Binding-site contacts:
Ligand atom CB contacts residue ARG649 of chain 40.R at 4.0 Å.
Ligand atom CD2 contacts residue GLU894 of chain 40.R at 3.7 Å.
Ligand atom C contacts residue TYR619 of chain 40.R at 3.2 Å (hydrophobic).
Ligand atom CG contacts residue ARG46 of chain 40.Q at 3.1 Å.
Ligand atom O contacts residue TYR619 of chain 40.R at 2.7 Å.
Ligand atom ND1 contacts residue LEU348 of chain 40.R at 3.6 Å.
Ligand atom CB contacts residue TYR619 of chain 40.R at 3.7 Å (hydrophobic).
Ligand atom N contacts residue TYR619 of chain 40.R at 3.5 Å (h-bond).
Ligand atom CE1 contacts residue GLU894 of chain 40.R at 4.1 Å.
Ligand atom N contacts residue TYR619 of chain 40.R at 3.6 Å.
Ligand atom N contacts residue ARG649 of chain 40.R at 4.2 Å.
Ligand atom N contacts residue CYS621 of chain 40.R at 3.0 Å (h-bond).
Ligand atom CB contacts residue LEU620 of chain 40.R at 3.8 Å (hydrophobic).
Ligand atom CA contacts residue CYS621 of chain 40.R at 3.2 Å (hydrophobic).
Ligand atom CD2 contacts residue ARG845 of chain 40.R at 4.0 Å.
Ligand atom CD contacts residue ASN617 of chain 40.R at 3.1 Å.
Ligand atom CD contacts residue CYS621 of chain 40.R at 3.5 Å (hydrophobic).
Ligand atom N contacts residue ASP618 of chain 40.R at 3.4 Å (salt-bridge).
Ligand atom C contacts residue ARG845 of chain 40.R at 4.1 Å.
Ligand atom ND1 contacts residue GLU894 of chain 40.R at 3.5 Å (salt-bridge).
Ligand atom CB contacts residue ARG649 of chain 40.R at 4.2 Å.
Ligand atom O contacts residue ARG649 of chain 40.R at 3.3 Å (salt-bridge).
Ligand atom CB contacts residue GLU894 of chain 40.R at 3.4 Å.
Ligand atom CG contacts residue ASN617 of chain 40.R at 3.7 Å.
Ligand atom CG contacts residue GLU894 of chain 40.R at 3.2 Å.
Ligand atom C contacts residue ARG649 of chain 40.R at 3.9 Å.
Ligand atom CB contacts residue PHE896 of chain 40.R at 4.0 Å (hydrophobic).
Ligand atom NE2 contacts residue ARG845 of chain 40.R at 4.0 Å.
Ligand atom CE1 contacts residue LEU348 of chain 40.R at 3.5 Å (hydrophobic).
Ligand atom NE2 contacts residue GLU894 of chain 40.R at 4.2 Å.
Ligand atom CA contacts residue TYR619 of chain 40.R at 4.1 Å (hydrophobic).
Ligand atom N contacts residue ASN617 of chain 40.R at 2.9 Å (h-bond).
Ligand atom CA contacts residue ASN617 of chain 40.R at 4.1 Å.
Ligand atom CB contacts residue CYS621 of chain 40.R at 3.5 Å (hydrophobic).
Ligand atom CB contacts residue ALA857 of chain 40.R at 4.2 Å (hydrophobic).
Ligand atom CG contacts residue CYS621 of chain 40.R at 3.9 Å (hydrophobic).
Ligand atom CB contacts residue TYR619 of chain 40.R at 4.0 Å (hydrophobic).
Ligand atom CD contacts residue ARG46 of chain 40.Q at 3.3 Å.
Ligand atom O contacts residue ALA857 of chain 40.R at 3.7 Å.
Ligand atom CA contacts residue TYR619 of chain 40.R at 4.2 Å (hydrophobic).

Sequence of chain 40.Q:
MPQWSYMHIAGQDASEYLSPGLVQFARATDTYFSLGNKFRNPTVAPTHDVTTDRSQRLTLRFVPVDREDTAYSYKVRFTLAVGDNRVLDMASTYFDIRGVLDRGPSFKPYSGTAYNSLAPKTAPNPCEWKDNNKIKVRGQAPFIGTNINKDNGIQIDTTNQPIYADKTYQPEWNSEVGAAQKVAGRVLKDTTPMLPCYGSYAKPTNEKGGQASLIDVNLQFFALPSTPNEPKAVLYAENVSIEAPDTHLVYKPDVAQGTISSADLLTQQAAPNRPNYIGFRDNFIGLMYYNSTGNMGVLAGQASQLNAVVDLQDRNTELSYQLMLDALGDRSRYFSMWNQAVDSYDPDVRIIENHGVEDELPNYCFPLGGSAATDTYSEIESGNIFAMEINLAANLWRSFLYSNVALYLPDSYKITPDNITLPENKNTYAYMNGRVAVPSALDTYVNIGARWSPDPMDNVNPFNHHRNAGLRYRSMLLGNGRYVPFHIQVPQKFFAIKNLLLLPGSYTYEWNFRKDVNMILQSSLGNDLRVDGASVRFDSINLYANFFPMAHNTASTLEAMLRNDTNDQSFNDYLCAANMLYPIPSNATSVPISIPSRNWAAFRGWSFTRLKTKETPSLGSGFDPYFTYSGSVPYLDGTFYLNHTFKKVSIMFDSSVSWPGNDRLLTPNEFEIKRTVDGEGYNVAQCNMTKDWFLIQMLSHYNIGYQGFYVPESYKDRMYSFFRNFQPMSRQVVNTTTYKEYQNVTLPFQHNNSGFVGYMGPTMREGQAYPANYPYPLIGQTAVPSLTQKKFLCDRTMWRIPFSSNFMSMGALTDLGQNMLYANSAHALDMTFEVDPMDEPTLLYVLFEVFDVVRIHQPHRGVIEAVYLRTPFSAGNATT

This small molecule binds to this protein.
Small molecule (SMILES): NC(N)=NCCC[C@H](NC(=O)[C@@H]1CCCN1)C(=O)N[C@H](C=O)CC1=NC=NC1

Sequence of chain 40.R:
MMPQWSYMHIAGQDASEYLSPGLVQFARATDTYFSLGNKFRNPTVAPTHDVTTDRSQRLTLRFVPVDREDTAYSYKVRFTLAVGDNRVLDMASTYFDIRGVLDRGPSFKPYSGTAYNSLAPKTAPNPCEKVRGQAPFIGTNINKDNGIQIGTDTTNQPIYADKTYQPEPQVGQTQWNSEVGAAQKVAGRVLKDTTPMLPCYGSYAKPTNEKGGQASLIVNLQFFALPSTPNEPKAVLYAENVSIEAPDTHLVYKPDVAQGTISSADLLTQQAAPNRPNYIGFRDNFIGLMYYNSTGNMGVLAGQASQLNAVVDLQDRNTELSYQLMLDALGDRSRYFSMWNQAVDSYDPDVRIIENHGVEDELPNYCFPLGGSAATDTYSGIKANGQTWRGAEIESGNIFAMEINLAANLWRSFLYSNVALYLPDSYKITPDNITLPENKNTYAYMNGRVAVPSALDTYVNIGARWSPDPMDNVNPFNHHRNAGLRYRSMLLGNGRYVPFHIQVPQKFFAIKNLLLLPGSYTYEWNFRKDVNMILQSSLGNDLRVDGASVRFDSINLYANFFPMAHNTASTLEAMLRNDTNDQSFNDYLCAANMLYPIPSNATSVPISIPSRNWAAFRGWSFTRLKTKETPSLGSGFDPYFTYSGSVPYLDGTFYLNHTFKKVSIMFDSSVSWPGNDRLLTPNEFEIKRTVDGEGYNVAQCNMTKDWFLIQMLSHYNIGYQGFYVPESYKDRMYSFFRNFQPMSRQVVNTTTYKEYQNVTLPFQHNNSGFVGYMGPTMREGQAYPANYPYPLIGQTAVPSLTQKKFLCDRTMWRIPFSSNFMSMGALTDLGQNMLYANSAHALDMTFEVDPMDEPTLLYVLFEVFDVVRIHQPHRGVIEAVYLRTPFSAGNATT